Sequence of chain 4.A:
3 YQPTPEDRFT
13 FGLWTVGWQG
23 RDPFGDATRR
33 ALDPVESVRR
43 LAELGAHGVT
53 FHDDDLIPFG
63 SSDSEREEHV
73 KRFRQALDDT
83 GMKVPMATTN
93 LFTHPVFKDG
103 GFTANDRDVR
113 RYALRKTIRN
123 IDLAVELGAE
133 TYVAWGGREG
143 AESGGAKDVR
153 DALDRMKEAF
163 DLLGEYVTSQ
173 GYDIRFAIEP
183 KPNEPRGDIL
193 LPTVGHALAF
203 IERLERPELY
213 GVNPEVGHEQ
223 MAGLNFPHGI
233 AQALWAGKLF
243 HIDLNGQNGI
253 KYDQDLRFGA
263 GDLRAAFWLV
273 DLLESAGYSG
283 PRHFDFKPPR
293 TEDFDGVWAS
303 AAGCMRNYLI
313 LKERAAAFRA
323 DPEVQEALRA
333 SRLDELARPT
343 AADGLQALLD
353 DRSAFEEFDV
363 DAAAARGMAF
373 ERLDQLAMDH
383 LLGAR

Sequence of chain 2.A:
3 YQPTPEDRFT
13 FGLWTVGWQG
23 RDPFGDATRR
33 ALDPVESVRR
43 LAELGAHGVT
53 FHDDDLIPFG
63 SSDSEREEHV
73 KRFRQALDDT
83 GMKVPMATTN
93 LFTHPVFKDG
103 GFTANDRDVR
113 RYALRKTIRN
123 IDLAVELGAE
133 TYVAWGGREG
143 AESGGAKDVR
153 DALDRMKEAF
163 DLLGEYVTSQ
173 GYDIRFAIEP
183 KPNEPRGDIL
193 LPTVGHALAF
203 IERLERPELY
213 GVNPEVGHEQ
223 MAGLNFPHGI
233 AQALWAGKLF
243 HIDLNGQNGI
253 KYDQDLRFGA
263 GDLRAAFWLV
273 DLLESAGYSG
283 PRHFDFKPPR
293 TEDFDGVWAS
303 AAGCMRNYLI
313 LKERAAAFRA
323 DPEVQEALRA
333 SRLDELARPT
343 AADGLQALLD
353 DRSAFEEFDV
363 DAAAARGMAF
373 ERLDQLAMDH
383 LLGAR

A small-molecule ligand and the protein it binds are described below.
Small molecule (SMILES): OC[C@@H](O)C(O)[C@@H](O)CO

Binding-site contacts:
Ligand atom C3 contacts residue ASP287 of chain 2.A at 3.6 Å.
Ligand atom C4 contacts residue TRP137 of chain 2.A at 3.7 Å (hydrophobic).
Ligand atom O2 contacts residue ASP287 of chain 2.A at 3.0 Å (salt-bridge).
Ligand atom O4 contacts residue GLU181 of chain 2.A at 2.5 Å (salt-bridge).
Ligand atom C2 contacts residue MG1 of chain 2.B at 3.4 Å.
Ligand atom C2 contacts residue ASP287 of chain 2.A at 3.9 Å.
Ligand atom C5 contacts residue TRP137 of chain 2.A at 4.0 Å (hydrophobic).
Ligand atom O1 contacts residue ASP255 of chain 2.A at 4.1 Å.
Ligand atom C1 contacts residue TRP137 of chain 2.A at 3.7 Å (hydrophobic).
Ligand atom O3 contacts residue ASP287 of chain 2.A at 2.9 Å (salt-bridge).
Ligand atom O4 contacts residue ASP245 of chain 2.A at 3.2 Å (salt-bridge).
Ligand atom O4 contacts residue ASP287 of chain 2.A at 2.9 Å (salt-bridge).
Ligand atom O1 contacts residue HIS220 of chain 2.A at 3.2 Å (h-bond).
Ligand atom O1 contacts residue LYS183 of chain 2.A at 2.8 Å (salt-bridge).
Ligand atom C3 contacts residue TRP137 of chain 2.A at 3.7 Å (hydrophobic).
Ligand atom C2 contacts residue HIS220 of chain 2.A at 3.9 Å.
Ligand atom O2 contacts residue GLU217 of chain 2.A at 3.1 Å (salt-bridge).
Ligand atom C1 contacts residue LYS183 of chain 2.A at 4.0 Å.
Ligand atom O3 contacts residue MG1 of chain 2.B at 3.7 Å.
Ligand atom O5 contacts residue HIS54 of chain 2.A at 2.8 Å (h-bond).
Ligand atom O1 contacts residue TRP137 of chain 2.A at 3.6 Å.
Ligand atom C3 contacts residue MG1 of chain 2.B at 3.6 Å.
Ligand atom O2 contacts residue HIS220 of chain 2.A at 3.3 Å (h-bond).
Ligand atom C1 contacts residue HIS220 of chain 2.A at 4.2 Å.
Ligand atom O5 contacts residue TRP137 of chain 2.A at 3.5 Å.
Ligand atom O4 contacts residue MG1 of chain 2.B at 2.3 Å.
Ligand atom C4 contacts residue ASP287 of chain 2.A at 3.8 Å.
Ligand atom O2 contacts residue GLU181 of chain 2.A at 3.1 Å (salt-bridge).
Ligand atom C1 contacts residue PHE26 of chain 4.A at 3.6 Å (hydrophobic).
Ligand atom O3 contacts residue TRP16 of chain 2.A at 3.5 Å (h-bond).
Ligand atom O5 contacts residue PHE94 of chain 2.A at 3.7 Å.
Ligand atom C2 contacts residue GLU181 of chain 2.A at 3.8 Å.
Ligand atom C4 contacts residue MG1 of chain 2.B at 3.3 Å.
Ligand atom O1 contacts residue PHE26 of chain 4.A at 3.6 Å.
Ligand atom O2 contacts residue MG1 of chain 2.B at 2.3 Å.
Ligand atom C4 contacts residue GLU181 of chain 2.A at 3.2 Å.
Ligand atom O4 contacts residue GLU217 of chain 2.A at 4.3 Å.
Ligand atom C2 contacts residue TRP137 of chain 2.A at 3.7 Å (hydrophobic).
Ligand atom C5 contacts residue HIS54 of chain 2.A at 3.5 Å.
Ligand atom C5 contacts residue GLU181 of chain 2.A at 4.0 Å.